This protein binds this small molecule.
Small molecule (SMILES): CC(=O)N[C@@H]1[C@@H](O)[C@H](O)[C@@H](CO)O[C@H]1O

Binding-site contacts:
Ligand atom C5 contacts residue ASN103 of chain 1.A at 3.7 Å.
Ligand atom C5 contacts residue ILE143 of chain 1.A at 4.3 Å (hydrophobic).
Ligand atom C5 contacts residue PHE142 of chain 1.A at 3.8 Å (hydrophobic).
Ligand atom C3 contacts residue PHE142 of chain 1.A at 3.9 Å (hydrophobic).
Ligand atom O6 contacts residue ILE143 of chain 1.A at 4.0 Å.
Ligand atom C1 contacts residue PHE142 of chain 1.A at 3.8 Å (hydrophobic).
Ligand atom C3 contacts residue ASN103 of chain 1.A at 3.8 Å.
Ligand atom C7 contacts residue ASN103 of chain 1.A at 3.3 Å.
Ligand atom O5 contacts residue PHE142 of chain 1.A at 4.2 Å.
Ligand atom O4 contacts residue PHE142 of chain 1.A at 4.5 Å.
Ligand atom C4 contacts residue ASN103 of chain 1.A at 4.2 Å.
Ligand atom C4 contacts residue PHE142 of chain 1.A at 4.3 Å (hydrophobic).
Ligand atom C2 contacts residue PHE142 of chain 1.A at 4.2 Å (hydrophobic).
Ligand atom N2 contacts residue ASN103 of chain 1.A at 2.9 Å (h-bond).
Ligand atom N2 contacts residue PHE142 of chain 1.A at 4.5 Å.
Ligand atom O7 contacts residue ASN103 of chain 1.A at 3.4 Å (h-bond).
Ligand atom C2 contacts residue ASN103 of chain 1.A at 2.5 Å.
Ligand atom C8 contacts residue GLN102 of chain 1.A at 3.4 Å.
Ligand atom O6 contacts residue GLU141 of chain 1.A at 2.7 Å (salt-bridge).
Ligand atom C6 contacts residue ILE143 of chain 1.A at 4.3 Å (hydrophobic).
Ligand atom O5 contacts residue GLU141 of chain 1.A at 4.0 Å.
Ligand atom C1 contacts residue ASN103 of chain 1.A at 1.4 Å.
Ligand atom C6 contacts residue GLU141 of chain 1.A at 3.8 Å.
Ligand atom C8 contacts residue ASN103 of chain 1.A at 4.4 Å.
Ligand atom C5 contacts residue GLU141 of chain 1.A at 4.4 Å.
Ligand atom O5 contacts residue ASN103 of chain 1.A at 2.4 Å (h-bond).

Sequence of chain 1.A:
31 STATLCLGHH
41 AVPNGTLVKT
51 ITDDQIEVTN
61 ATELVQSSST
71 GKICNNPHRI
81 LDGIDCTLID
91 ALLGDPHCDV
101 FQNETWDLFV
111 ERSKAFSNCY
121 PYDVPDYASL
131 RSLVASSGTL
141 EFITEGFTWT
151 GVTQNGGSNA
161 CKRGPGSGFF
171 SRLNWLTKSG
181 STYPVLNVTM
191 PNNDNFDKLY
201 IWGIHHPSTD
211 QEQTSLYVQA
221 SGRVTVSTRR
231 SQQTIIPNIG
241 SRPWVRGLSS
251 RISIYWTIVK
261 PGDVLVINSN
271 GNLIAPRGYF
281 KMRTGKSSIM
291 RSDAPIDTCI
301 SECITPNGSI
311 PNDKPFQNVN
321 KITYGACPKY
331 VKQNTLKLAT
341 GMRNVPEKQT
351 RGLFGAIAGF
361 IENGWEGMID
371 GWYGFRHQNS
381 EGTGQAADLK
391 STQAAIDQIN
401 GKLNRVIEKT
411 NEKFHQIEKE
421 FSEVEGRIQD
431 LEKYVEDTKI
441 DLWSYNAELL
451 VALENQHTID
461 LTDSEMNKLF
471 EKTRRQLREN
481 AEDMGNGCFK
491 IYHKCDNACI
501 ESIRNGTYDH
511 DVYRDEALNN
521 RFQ